Sequence of chain 24.F:
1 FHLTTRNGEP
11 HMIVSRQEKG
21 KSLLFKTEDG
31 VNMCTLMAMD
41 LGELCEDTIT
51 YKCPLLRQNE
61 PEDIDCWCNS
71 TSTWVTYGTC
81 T

This protein binds this small molecule.
Small molecule (SMILES): OC[C@H]1O[C@@H](O)[C@@H](O)[C@@H](O)[C@@H]1O

Binding-site contacts:
Ligand atom C5 contacts residue NAG1 of chain 24.Z at 3.8 Å.
Ligand atom O2 contacts residue BMA1 of chain 24.BA at 3.0 Å (h-bond).
Ligand atom O3 contacts residue BMA1 of chain 24.BA at 1.1 Å.
Ligand atom C1 contacts residue NAG1 of chain 24.Z at 1.7 Å.
Ligand atom O2 contacts residue HIS2 of chain 24.F at 3.4 Å (h-bond).
Ligand atom C2 contacts residue NAG1 of chain 24.Z at 2.9 Å.
Ligand atom C3 contacts residue NAG1 of chain 24.Z at 4.1 Å.
Ligand atom C3 contacts residue BMA1 of chain 24.BA at 2.5 Å.
Ligand atom O5 contacts residue NAG1 of chain 24.Z at 2.5 Å (h-bond).
Ligand atom O4 contacts residue BMA1 of chain 24.BA at 4.0 Å.
Ligand atom O6 contacts residue NAG1 of chain 24.Z at 4.5 Å.
Ligand atom C4 contacts residue BMA1 of chain 24.BA at 3.6 Å.
Ligand atom O2 contacts residue NAG1 of chain 24.Z at 3.4 Å (h-bond).
Ligand atom C2 contacts residue BMA1 of chain 24.BA at 3.2 Å.
Ligand atom C2 contacts residue HIS2 of chain 24.F at 4.5 Å.